Sequence of chain 1.A:
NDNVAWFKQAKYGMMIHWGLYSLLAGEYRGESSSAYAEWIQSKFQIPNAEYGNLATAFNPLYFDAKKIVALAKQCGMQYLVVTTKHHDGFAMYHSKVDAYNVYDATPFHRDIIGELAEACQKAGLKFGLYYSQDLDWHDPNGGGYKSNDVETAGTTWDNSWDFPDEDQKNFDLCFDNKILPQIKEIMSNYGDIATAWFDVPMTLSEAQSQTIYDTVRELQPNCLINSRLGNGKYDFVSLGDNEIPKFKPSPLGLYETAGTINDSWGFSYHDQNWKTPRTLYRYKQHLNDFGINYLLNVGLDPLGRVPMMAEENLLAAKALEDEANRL

Binding-site contacts:
Ligand atom O3 contacts residue HIS87 of chain 1.A at 2.9 Å.
Ligand atom O3 contacts residue GLU39 of chain 1.A at 3.0 Å (salt-bridge).
Ligand atom O5 contacts residue ASP200 of chain 1.A at 4.5 Å.
Ligand atom C3 contacts residue HIS87 of chain 1.A at 3.8 Å.
Ligand atom C4 contacts residue TRP283 of chain 1.A at 3.8 Å (hydrophobic).
Ligand atom C3 contacts residue HIS88 of chain 1.A at 4.3 Å.
Ligand atom O3 contacts residue TRP40 of chain 1.A at 3.1 Å (h-bond).
Ligand atom C4 contacts residue HIS87 of chain 1.A at 3.8 Å.
Ligand atom C3 contacts residue TRP283 of chain 1.A at 4.3 Å (hydrophobic).
Ligand atom C2 contacts residue ASP200 of chain 1.A at 4.2 Å.
Ligand atom C3 contacts residue GLU39 of chain 1.A at 3.6 Å.
Ligand atom C2 contacts residue HIS87 of chain 1.A at 4.3 Å.
Ligand atom C5 contacts residue TRP283 of chain 1.A at 3.8 Å (hydrophobic).
Ligand atom O4 contacts residue TYR131 of chain 1.A at 3.7 Å.
Ligand atom C6 contacts residue TRP283 of chain 1.A at 3.7 Å (hydrophobic).
Ligand atom C1 contacts residue ASP200 of chain 1.A at 4.1 Å.
Ligand atom C6 contacts residue TRP198 of chain 1.A at 4.3 Å (hydrophobic).
Ligand atom C5 contacts residue HIS18 of chain 1.A at 4.4 Å.
Ligand atom O2 contacts residue TRP40 of chain 1.A at 2.9 Å (h-bond).
Ligand atom C4 contacts residue GLU39 of chain 1.A at 4.0 Å.
Ligand atom O1 contacts residue ASP200 of chain 1.A at 3.2 Å (salt-bridge).
Ligand atom C4 contacts residue HIS18 of chain 1.A at 3.5 Å.
Ligand atom C3 contacts residue TYR37 of chain 1.A at 4.5 Å (hydrophobic).
Ligand atom C2 contacts residue TRP40 of chain 1.A at 3.9 Å (hydrophobic).
Ligand atom C2 contacts residue TYR131 of chain 1.A at 4.3 Å (hydrophobic).
Ligand atom O2 contacts residue HIS88 of chain 1.A at 2.9 Å (h-bond).
Ligand atom C3 contacts residue TRP40 of chain 1.A at 3.8 Å (hydrophobic).
Ligand atom O4 contacts residue HIS87 of chain 1.A at 2.8 Å (h-bond).
Ligand atom C2 contacts residue HIS88 of chain 1.A at 3.5 Å.
Ligand atom O4 contacts residue HIS18 of chain 1.A at 2.7 Å (h-bond).
Ligand atom C6 contacts residue HIS18 of chain 1.A at 3.9 Å.
Ligand atom O3 contacts residue HIS88 of chain 1.A at 3.9 Å.

This small molecule binds to this protein.
Small molecule (SMILES): C[C@@H]1O[C@H](O)[C@@H](O)[C@H](O)[C@@H]1O